The protein below binds the small molecule below.
Small molecule (SMILES): CN1CCC(c2cnn(-c3nccc4c(=O)[nH]cnc34)c2)CC1

Binding-site contacts:
Ligand atom C5 contacts residue PHE186 of chain 1.D at 3.3 Å (hydrophobic).
Ligand atom N3 contacts residue HIS189 of chain 1.D at 3.4 Å (h-bond).
Ligand atom N1 contacts residue PHE186 of chain 1.D at 3.7 Å.
Ligand atom C9 contacts residue TYR178 of chain 1.D at 3.3 Å (hydrophobic).
Ligand atom N2 contacts residue TYR178 of chain 1.D at 3.7 Å.
Ligand atom C11 contacts residue LYS242 of chain 1.D at 3.6 Å.
Ligand atom N3 contacts residue ZN1 of chain 1.U at 3.0 Å.
Ligand atom C7 contacts residue ZN1 of chain 1.U at 3.3 Å.
Ligand atom N4 contacts residue GLU191 of chain 1.D at 3.2 Å (salt-bridge).
Ligand atom N contacts residue HIS189 of chain 1.D at 3.2 Å (h-bond).
Ligand atom N contacts residue ZN1 of chain 1.U at 2.1 Å.
Ligand atom N1 contacts residue TYR178 of chain 1.D at 3.8 Å.
Ligand atom C6 contacts residue TYR133 of chain 1.D at 3.6 Å (hydrophobic).
Ligand atom C13 contacts residue GLY171 of chain 1.D at 3.7 Å.
Ligand atom C contacts residue TRP209 of chain 1.D at 3.5 Å (hydrophobic).
Ligand atom N5 contacts residue ASP192 of chain 1.D at 2.8 Å (salt-bridge).
Ligand atom C13 contacts residue ASP192 of chain 1.D at 3.7 Å.
Ligand atom C2 contacts residue HIS189 of chain 1.D at 3.5 Å.
Ligand atom N4 contacts residue ZN1 of chain 1.U at 2.2 Å.
Ligand atom C1 contacts residue HIS277 of chain 1.D at 3.5 Å.
Ligand atom N1 contacts residue TYR133 of chain 1.D at 2.7 Å (h-bond).
Ligand atom C contacts residue PHE186 of chain 1.D at 3.6 Å (hydrophobic).
Ligand atom C1 contacts residue TRP209 of chain 1.D at 3.5 Å (hydrophobic).
Ligand atom O contacts residue LYS207 of chain 1.D at 2.8 Å (salt-bridge).
Ligand atom C5 contacts residue TYR133 of chain 1.D at 3.5 Å (hydrophobic).
Ligand atom C6 contacts residue TYR178 of chain 1.D at 3.4 Å (hydrophobic).
Ligand atom C7 contacts residue LYS242 of chain 1.D at 3.6 Å.
Ligand atom O contacts residue TYR133 of chain 1.D at 3.4 Å (h-bond).
Ligand atom C6 contacts residue PHE186 of chain 1.D at 3.8 Å (hydrophobic).
Ligand atom C12 contacts residue ASP192 of chain 1.D at 3.7 Å.
Ligand atom C15 contacts residue ASP192 of chain 1.D at 3.2 Å.
Ligand atom C15 contacts residue GLU170 of chain 1.D at 3.3 Å.
Ligand atom C7 contacts residue HIS189 of chain 1.D at 3.7 Å.
Ligand atom O contacts residue PHE186 of chain 1.D at 3.2 Å.
Ligand atom N contacts residue HIS277 of chain 1.D at 3.4 Å (h-bond).
Ligand atom C1 contacts residue ZN1 of chain 1.U at 3.1 Å.
Ligand atom C7 contacts residue GLU191 of chain 1.D at 3.3 Å.
Ligand atom N4 contacts residue HIS189 of chain 1.D at 2.7 Å (h-bond).
Ligand atom C4 contacts residue PHE186 of chain 1.D at 3.6 Å (hydrophobic).
Ligand atom C2 contacts residue ZN1 of chain 1.U at 3.0 Å.

Sequence of chain 1.D:
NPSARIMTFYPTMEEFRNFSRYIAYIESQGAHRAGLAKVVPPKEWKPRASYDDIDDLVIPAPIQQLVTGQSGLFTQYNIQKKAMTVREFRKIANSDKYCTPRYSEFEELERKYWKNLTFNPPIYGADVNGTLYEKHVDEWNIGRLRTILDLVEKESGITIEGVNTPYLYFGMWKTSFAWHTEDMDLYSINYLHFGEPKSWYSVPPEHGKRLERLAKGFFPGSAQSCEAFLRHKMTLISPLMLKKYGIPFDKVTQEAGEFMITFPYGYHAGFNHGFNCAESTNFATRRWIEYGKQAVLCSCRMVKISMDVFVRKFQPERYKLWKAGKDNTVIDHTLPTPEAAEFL